Sequence of chain 1.A:
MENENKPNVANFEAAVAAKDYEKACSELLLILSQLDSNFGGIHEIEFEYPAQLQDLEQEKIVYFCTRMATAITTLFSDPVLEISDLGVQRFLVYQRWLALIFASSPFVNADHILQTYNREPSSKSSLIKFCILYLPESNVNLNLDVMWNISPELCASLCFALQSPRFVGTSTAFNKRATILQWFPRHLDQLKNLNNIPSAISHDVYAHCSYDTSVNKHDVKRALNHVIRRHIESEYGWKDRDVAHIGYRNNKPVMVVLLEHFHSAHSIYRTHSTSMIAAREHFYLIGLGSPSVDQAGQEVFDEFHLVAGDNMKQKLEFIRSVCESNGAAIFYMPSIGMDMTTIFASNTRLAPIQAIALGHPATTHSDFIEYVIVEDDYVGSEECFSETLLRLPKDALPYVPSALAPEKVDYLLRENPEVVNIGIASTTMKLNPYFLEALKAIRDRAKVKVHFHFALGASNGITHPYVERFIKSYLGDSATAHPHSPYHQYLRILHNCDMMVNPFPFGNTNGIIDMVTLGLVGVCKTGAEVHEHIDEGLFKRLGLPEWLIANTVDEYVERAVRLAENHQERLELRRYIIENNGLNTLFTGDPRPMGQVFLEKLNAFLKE

Binding-site contacts:
Ligand atom C2C contacts residue TYR501 of chain 1.A at 3.2 Å (hydrophobic).
Ligand atom PB contacts residue ASN521 of chain 1.A at 3.0 Å.
Ligand atom O2B contacts residue THR520 of chain 1.A at 2.6 Å (h-bond).
Ligand atom N3 contacts residue SER496 of chain 1.A at 2.6 Å (h-bond).
Ligand atom C4 contacts residue TYR501 of chain 1.A at 3.5 Å (hydrophobic).
Ligand atom C4' contacts residue GLY370 of chain 1.A at 3.6 Å.
Ligand atom C5 contacts residue TYR501 of chain 1.A at 3.6 Å (hydrophobic).
Ligand atom O1B contacts residue LYS441 of chain 1.A at 3.0 Å (salt-bridge).
Ligand atom O2B contacts residue GLY522 of chain 1.A at 3.5 Å (h-bond).
Ligand atom PB contacts residue THR520 of chain 1.A at 3.5 Å.
Ligand atom O3C contacts residue ASP525 of chain 1.A at 3.4 Å (salt-bridge).
Ligand atom O2A contacts residue LYS441 of chain 1.A at 3.3 Å (salt-bridge).
Ligand atom C4 contacts residue SER496 of chain 1.A at 3.5 Å.
Ligand atom O4' contacts residue LEU369 of chain 1.A at 3.6 Å.
Ligand atom C3' contacts residue THR520 of chain 1.A at 3.1 Å.
Ligand atom C6' contacts residue ILE279 of chain 1.A at 3.5 Å (hydrophobic).
Ligand atom O2B contacts residue ASN521 of chain 1.A at 2.4 Å (h-bond).
Ligand atom C2 contacts residue SER496 of chain 1.A at 3.4 Å.
Ligand atom O2C contacts residue TYR498 of chain 1.A at 3.0 Å.
Ligand atom O2 contacts residue SER496 of chain 1.A at 3.4 Å (h-bond).
Ligand atom O3C contacts residue ASN521 of chain 1.A at 3.5 Å.
Ligand atom O6' contacts residue ILE279 of chain 1.A at 3.6 Å.
Ligand atom O3' contacts residue THR520 of chain 1.A at 3.6 Å (h-bond).
Ligand atom O3B contacts residue THR520 of chain 1.A at 3.3 Å.
Ligand atom C6' contacts residue SER278 of chain 1.A at 3.3 Å.
Ligand atom O3B contacts residue ASN521 of chain 1.A at 2.9 Å (h-bond).
Ligand atom O2C contacts residue TYR501 of chain 1.A at 3.5 Å.
Ligand atom O4 contacts residue HIS495 of chain 1.A at 3.4 Å.
Ligand atom C3C contacts residue ASP525 of chain 1.A at 3.4 Å.
Ligand atom O2' contacts residue THR520 of chain 1.A at 3.4 Å (h-bond).
Ligand atom C5' contacts residue SER278 of chain 1.A at 3.6 Å.
Ligand atom O4 contacts residue SER496 of chain 1.A at 2.8 Å (h-bond).
Ligand atom O6' contacts residue THR282 of chain 1.A at 3.2 Å (h-bond).
Ligand atom O3' contacts residue ILE545 of chain 1.A at 3.5 Å.
Ligand atom O2' contacts residue PHE517 of chain 1.A at 3.4 Å.
Ligand atom N3 contacts residue HIS495 of chain 1.A at 3.6 Å.
Ligand atom O6' contacts residue SER278 of chain 1.A at 3.3 Å (h-bond).
Ligand atom O3A contacts residue ASN521 of chain 1.A at 2.7 Å (h-bond).
Ligand atom O3' contacts residue PRO372 of chain 1.A at 3.1 Å.
Ligand atom N3 contacts residue TYR501 of chain 1.A at 3.5 Å.

The small molecule below binds the protein below.
Small molecule (SMILES): O=c1ccn([C@@H]2O[C@H](CO[P](=O)(O)O[P](=O)(O)O[C@H]3O[C@H](CO)[C@@H](O)[C@H](O)[C@H]3O)[C@@H](O)[C@H]2O)c(=O)[nH]1